This small molecule binds to this protein.
Small molecule (SMILES): C[n+]1cn([C@@H]2O[C@H](COP(=O)(O)O)[C@@H](O)[C@H]2O)c2nc(N)[nH]c(=O)c21

Sequence of chain 1.J:
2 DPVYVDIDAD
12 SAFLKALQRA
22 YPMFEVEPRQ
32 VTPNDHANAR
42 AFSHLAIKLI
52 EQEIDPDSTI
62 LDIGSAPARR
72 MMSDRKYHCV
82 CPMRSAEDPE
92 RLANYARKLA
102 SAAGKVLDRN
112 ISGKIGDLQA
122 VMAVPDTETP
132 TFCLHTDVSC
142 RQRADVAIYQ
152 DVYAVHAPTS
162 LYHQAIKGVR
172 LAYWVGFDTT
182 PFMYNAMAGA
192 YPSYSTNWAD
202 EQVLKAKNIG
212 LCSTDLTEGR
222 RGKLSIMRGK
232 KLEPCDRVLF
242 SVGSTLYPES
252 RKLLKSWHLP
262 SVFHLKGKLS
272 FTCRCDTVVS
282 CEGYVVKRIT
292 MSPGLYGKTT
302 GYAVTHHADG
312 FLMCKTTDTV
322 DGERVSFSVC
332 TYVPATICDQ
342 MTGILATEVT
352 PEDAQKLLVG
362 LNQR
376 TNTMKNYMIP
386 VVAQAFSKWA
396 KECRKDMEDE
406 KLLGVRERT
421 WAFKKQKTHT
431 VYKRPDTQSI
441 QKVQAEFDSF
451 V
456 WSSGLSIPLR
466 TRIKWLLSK

Binding-site contacts:
Ligand atom C8 contacts residue ASP152 of chain 1.J at 4.0 Å.
Ligand atom C8 contacts residue TYR248 of chain 1.J at 3.7 Å (hydrophobic).
Ligand atom O4' contacts residue TYR248 of chain 1.J at 4.0 Å.
Ligand atom OP2 contacts residue HIS37 of chain 1.J at 2.5 Å (h-bond).
Ligand atom C2 contacts residue TYR154 of chain 1.J at 3.5 Å (hydrophobic).
Ligand atom N1 contacts residue TYR154 of chain 1.J at 3.4 Å.
Ligand atom C4' contacts residue HIS37 of chain 1.J at 4.0 Å.
Ligand atom C6 contacts residue TYR154 of chain 1.J at 3.7 Å (hydrophobic).
Ligand atom O5' contacts residue HIS37 of chain 1.J at 2.7 Å (h-bond).
Ligand atom O3' contacts residue ARG41 of chain 1.J at 3.4 Å (salt-bridge).
Ligand atom C5' contacts residue HIS37 of chain 1.J at 3.3 Å.
Ligand atom C6 contacts residue TYR248 of chain 1.J at 3.7 Å (hydrophobic).
Ligand atom C6 contacts residue GLU250 of chain 1.J at 3.9 Å.
Ligand atom O2' contacts residue ASP152 of chain 1.J at 3.6 Å (salt-bridge).
Ligand atom C2' contacts residue ASP152 of chain 1.J at 3.6 Å.
Ligand atom O4' contacts residue VAL243 of chain 1.J at 3.8 Å.
Ligand atom CN7 contacts residue TYR248 of chain 1.J at 4.0 Å (hydrophobic).
Ligand atom O6 contacts residue TYR248 of chain 1.J at 3.7 Å.
Ligand atom N2 contacts residue PHE241 of chain 1.J at 3.5 Å.
Ligand atom N3 contacts residue TYR248 of chain 1.J at 3.6 Å.
Ligand atom C4 contacts residue TYR248 of chain 1.J at 3.5 Å (hydrophobic).
Ligand atom C2 contacts residue GLU250 of chain 1.J at 3.4 Å.
Ligand atom O3' contacts residue ALA40 of chain 1.J at 4.0 Å.
Ligand atom OP2 contacts residue ASN35 of chain 1.J at 3.6 Å (h-bond).
Ligand atom C5 contacts residue TYR248 of chain 1.J at 3.6 Å (hydrophobic).
Ligand atom P contacts residue HIS37 of chain 1.J at 1.5 Å.
Ligand atom O5' contacts residue ARG41 of chain 1.J at 3.2 Å (salt-bridge).
Ligand atom C3' contacts residue ARG41 of chain 1.J at 3.7 Å.
Ligand atom O6 contacts residue TYR154 of chain 1.J at 3.9 Å.
Ligand atom OP2 contacts residue ARG41 of chain 1.J at 3.5 Å (salt-bridge).
Ligand atom N7 contacts residue TYR248 of chain 1.J at 3.7 Å.
Ligand atom OP1 contacts residue HIS37 of chain 1.J at 2.6 Å (h-bond).
Ligand atom CN7 contacts residue SAH1 of chain 1.OA at 3.8 Å.
Ligand atom O2' contacts residue TYR285 of chain 1.J at 2.8 Å (h-bond).
Ligand atom N1 contacts residue GLU250 of chain 1.J at 2.7 Å (salt-bridge).
Ligand atom C2 contacts residue TYR248 of chain 1.J at 3.6 Å (hydrophobic).
Ligand atom N1 contacts residue TYR248 of chain 1.J at 3.6 Å.
Ligand atom N9 contacts residue TYR248 of chain 1.J at 3.8 Å.
Ligand atom N2 contacts residue GLU250 of chain 1.J at 3.1 Å (salt-bridge).
Ligand atom N3 contacts residue TYR154 of chain 1.J at 3.9 Å.